Binding-site contacts:
Ligand atom O02 contacts residue GLU276 of chain 1.A at 3.9 Å.
Ligand atom C04 contacts residue LEU192 of chain 1.A at 3.5 Å (hydrophobic).
Ligand atom C01 contacts residue GLU276 of chain 1.A at 2.8 Å.
Ligand atom C11 contacts residue PHE280 of chain 1.A at 2.7 Å (hydrophobic).
Ligand atom C11 contacts residue PHE196 of chain 1.A at 3.3 Å (hydrophobic).
Ligand atom O02 contacts residue ALA189 of chain 1.A at 3.5 Å.
Ligand atom C04 contacts residue ALA189 of chain 1.A at 3.5 Å (hydrophobic).
Ligand atom C05 contacts residue PHE196 of chain 1.A at 3.1 Å (hydrophobic).
Ligand atom C18 contacts residue PHE280 of chain 1.A at 3.1 Å (hydrophobic).
Ligand atom C06 contacts residue PHE196 of chain 1.A at 2.4 Å (hydrophobic).
Ligand atom C17 contacts residue PHE196 of chain 1.A at 3.1 Å (hydrophobic).
Ligand atom N14 contacts residue PHE196 of chain 1.A at 2.6 Å.
Ligand atom O10 contacts residue PHE280 of chain 1.A at 1.6 Å.
Ligand atom C17 contacts residue PHE280 of chain 1.A at 3.3 Å (hydrophobic).
Ligand atom N15 contacts residue PHE280 of chain 1.A at 2.3 Å.
Ligand atom C13 contacts residue PHE196 of chain 1.A at 2.8 Å (hydrophobic).
Ligand atom C12 contacts residue PHE280 of chain 1.A at 3.4 Å (hydrophobic).
Ligand atom C09 contacts residue GLY277 of chain 1.A at 3.0 Å.
Ligand atom C05 contacts residue LEU192 of chain 1.A at 3.5 Å (hydrophobic).
Ligand atom C05 contacts residue ASN193 of chain 1.A at 3.7 Å.
Ligand atom C16 contacts residue PHE280 of chain 1.A at 2.9 Å (hydrophobic).
Ligand atom O10 contacts residue PHE196 of chain 1.A at 3.6 Å.
Ligand atom C18 contacts residue PHE196 of chain 1.A at 3.1 Å (hydrophobic).
Ligand atom O10 contacts residue GLY277 of chain 1.A at 3.6 Å.
Ligand atom O19 contacts residue PHE280 of chain 1.A at 4.0 Å.
Ligand atom N15 contacts residue PHE196 of chain 1.A at 2.3 Å.
Ligand atom C09 contacts residue PHE196 of chain 1.A at 2.9 Å (hydrophobic).
Ligand atom C07 contacts residue PHE196 of chain 1.A at 1.2 Å (hydrophobic).
Ligand atom C12 contacts residue LEU192 of chain 1.A at 3.9 Å (hydrophobic).
Ligand atom C13 contacts residue PHE280 of chain 1.A at 2.3 Å (hydrophobic).
Ligand atom C03 contacts residue LEU192 of chain 1.A at 3.8 Å (hydrophobic).
Ligand atom C07 contacts residue PHE280 of chain 1.A at 2.8 Å (hydrophobic).
Ligand atom C06 contacts residue PHE280 of chain 1.A at 3.1 Å (hydrophobic).
Ligand atom C08 contacts residue PHE196 of chain 1.A at 1.8 Å (hydrophobic).
Ligand atom C08 contacts residue PHE280 of chain 1.A at 2.7 Å (hydrophobic).
Ligand atom N14 contacts residue PHE280 of chain 1.A at 2.4 Å.
Ligand atom C09 contacts residue ILE281 of chain 1.A at 3.5 Å (hydrophobic).
Ligand atom C13 contacts residue ILE281 of chain 1.A at 4.0 Å (hydrophobic).
Ligand atom C16 contacts residue PHE196 of chain 1.A at 2.4 Å (hydrophobic).
Ligand atom C09 contacts residue PHE280 of chain 1.A at 2.3 Å (hydrophobic).

Sequence of chain 1.A:
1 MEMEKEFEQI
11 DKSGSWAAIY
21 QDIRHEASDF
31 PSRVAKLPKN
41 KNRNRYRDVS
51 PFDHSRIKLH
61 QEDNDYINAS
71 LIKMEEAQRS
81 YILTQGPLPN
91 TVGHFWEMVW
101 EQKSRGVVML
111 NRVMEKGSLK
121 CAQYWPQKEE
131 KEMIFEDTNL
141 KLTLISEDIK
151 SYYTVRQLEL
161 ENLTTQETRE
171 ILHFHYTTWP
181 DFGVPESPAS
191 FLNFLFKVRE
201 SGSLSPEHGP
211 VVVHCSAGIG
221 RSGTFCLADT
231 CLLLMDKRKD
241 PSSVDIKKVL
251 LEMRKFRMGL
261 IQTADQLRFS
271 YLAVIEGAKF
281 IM

The small molecule below binds the protein below.
Small molecule (SMILES): COc1ccc2c(c1)OC[C@H]1CN3C(=O)CCN3[C@@H]21